Binding-site contacts:
Ligand atom C8 contacts residue ASN289 of chain 1.D at 4.3 Å.
Ligand atom C7 contacts residue SER405 of chain 1.D at 4.5 Å.
Ligand atom C1 contacts residue ASN289 of chain 1.D at 1.4 Å.
Ligand atom O5 contacts residue ARG436 of chain 1.D at 3.4 Å (salt-bridge).
Ligand atom C8 contacts residue SER405 of chain 1.D at 4.0 Å.
Ligand atom C8 contacts residue VAL326 of chain 1.D at 3.8 Å (hydrophobic).
Ligand atom C7 contacts residue ASN325 of chain 1.D at 4.1 Å.
Ligand atom C4 contacts residue GLN287 of chain 1.D at 4.3 Å.
Ligand atom C8 contacts residue SER327 of chain 1.D at 3.4 Å.
Ligand atom C5 contacts residue GLN287 of chain 1.D at 4.0 Å.
Ligand atom O7 contacts residue ASN325 of chain 1.D at 3.8 Å.
Ligand atom C4 contacts residue ASN289 of chain 1.D at 4.1 Å.
Ligand atom C5 contacts residue ASN289 of chain 1.D at 3.6 Å.
Ligand atom O7 contacts residue SER405 of chain 1.D at 4.2 Å.
Ligand atom C2 contacts residue GLN287 of chain 1.D at 4.1 Å.
Ligand atom N2 contacts residue GLN287 of chain 1.D at 4.0 Å.
Ligand atom O7 contacts residue ASN289 of chain 1.D at 3.2 Å (h-bond).
Ligand atom C7 contacts residue ASN289 of chain 1.D at 3.2 Å.
Ligand atom C1 contacts residue ARG436 of chain 1.D at 4.0 Å.
Ligand atom C8 contacts residue ASN325 of chain 1.D at 3.3 Å.
Ligand atom N2 contacts residue ASN289 of chain 1.D at 2.8 Å (h-bond).
Ligand atom C8 contacts residue GLN287 of chain 1.D at 4.1 Å.
Ligand atom C3 contacts residue ASN289 of chain 1.D at 3.6 Å.
Ligand atom O5 contacts residue ASN289 of chain 1.D at 2.4 Å (h-bond).
Ligand atom C3 contacts residue GLN287 of chain 1.D at 3.7 Å.
Ligand atom C1 contacts residue GLN287 of chain 1.D at 3.7 Å.
Ligand atom O5 contacts residue GLN287 of chain 1.D at 4.3 Å.
Ligand atom C2 contacts residue ASN289 of chain 1.D at 2.3 Å.

Sequence of chain 1.D:
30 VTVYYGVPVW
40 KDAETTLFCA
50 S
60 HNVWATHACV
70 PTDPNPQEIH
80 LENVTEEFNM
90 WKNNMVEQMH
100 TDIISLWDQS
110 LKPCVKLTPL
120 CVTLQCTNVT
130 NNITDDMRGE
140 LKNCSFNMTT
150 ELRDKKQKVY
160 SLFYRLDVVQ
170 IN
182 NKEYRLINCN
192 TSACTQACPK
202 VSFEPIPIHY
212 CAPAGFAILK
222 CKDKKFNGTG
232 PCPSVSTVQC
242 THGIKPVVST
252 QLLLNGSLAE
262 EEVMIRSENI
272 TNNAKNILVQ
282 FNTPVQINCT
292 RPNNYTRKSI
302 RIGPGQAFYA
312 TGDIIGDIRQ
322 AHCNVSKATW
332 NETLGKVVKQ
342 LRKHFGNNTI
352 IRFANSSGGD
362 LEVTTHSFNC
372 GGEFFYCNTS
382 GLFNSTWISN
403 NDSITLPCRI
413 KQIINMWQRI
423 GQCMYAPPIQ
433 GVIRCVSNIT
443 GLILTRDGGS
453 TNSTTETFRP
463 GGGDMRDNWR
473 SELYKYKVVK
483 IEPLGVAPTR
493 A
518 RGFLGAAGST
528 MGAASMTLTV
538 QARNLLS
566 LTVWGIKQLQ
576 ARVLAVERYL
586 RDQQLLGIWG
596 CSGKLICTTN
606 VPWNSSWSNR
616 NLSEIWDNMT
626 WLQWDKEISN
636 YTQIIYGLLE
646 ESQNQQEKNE

A protein and the small-molecule ligand that binds it are described below.
Small molecule (SMILES): CC(=O)N[C@@H]1[C@@H](O)[C@H](O)[C@@H](CO)O[C@H]1O